Sequence of chain 60.A:
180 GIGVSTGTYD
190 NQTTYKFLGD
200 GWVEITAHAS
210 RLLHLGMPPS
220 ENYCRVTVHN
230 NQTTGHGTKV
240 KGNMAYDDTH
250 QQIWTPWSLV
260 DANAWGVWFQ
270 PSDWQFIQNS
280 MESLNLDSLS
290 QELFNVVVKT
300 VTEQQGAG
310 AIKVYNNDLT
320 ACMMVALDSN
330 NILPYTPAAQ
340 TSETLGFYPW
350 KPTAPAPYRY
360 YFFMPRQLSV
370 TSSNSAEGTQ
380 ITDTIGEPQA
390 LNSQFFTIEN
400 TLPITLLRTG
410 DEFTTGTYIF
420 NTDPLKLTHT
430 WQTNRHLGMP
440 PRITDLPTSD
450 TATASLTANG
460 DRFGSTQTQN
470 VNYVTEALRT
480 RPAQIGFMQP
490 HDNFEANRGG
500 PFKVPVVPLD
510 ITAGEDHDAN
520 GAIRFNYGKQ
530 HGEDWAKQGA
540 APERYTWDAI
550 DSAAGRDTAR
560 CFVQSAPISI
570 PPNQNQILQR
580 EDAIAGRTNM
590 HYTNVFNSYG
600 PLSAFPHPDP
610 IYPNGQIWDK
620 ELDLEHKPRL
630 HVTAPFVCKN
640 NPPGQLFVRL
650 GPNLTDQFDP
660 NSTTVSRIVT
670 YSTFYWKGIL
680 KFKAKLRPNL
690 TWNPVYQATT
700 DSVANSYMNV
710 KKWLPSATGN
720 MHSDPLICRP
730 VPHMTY

A protein and the small-molecule ligand that binds it are described below.
Small molecule (SMILES): Nc1ccn([C@H]2C[C@H](O)[C@@H](COP(=O)(O)O)O2)c(=O)n1

Binding-site contacts:
Ligand atom C3' contacts residue TRP201 of chain 60.A at 4.1 Å (hydrophobic).
Ligand atom C4 contacts residue TRP201 of chain 60.A at 3.3 Å (hydrophobic).
Ligand atom N4 contacts residue GLY198 of chain 60.A at 3.8 Å.
Ligand atom C5' contacts residue TRP201 of chain 60.A at 3.5 Å (hydrophobic).
Ligand atom C5 contacts residue TRP201 of chain 60.A at 3.4 Å (hydrophobic).
Ligand atom O5' contacts residue TRP201 of chain 60.A at 3.6 Å.
Ligand atom O2 contacts residue TRP201 of chain 60.A at 4.3 Å.
Ligand atom C2' contacts residue TRP201 of chain 60.A at 3.6 Å (hydrophobic).
Ligand atom O3' contacts residue LYS682 of chain 60.A at 3.1 Å (salt-bridge).
Ligand atom C3' contacts residue LYS682 of chain 60.A at 3.8 Å.
Ligand atom N4 contacts residue TRP201 of chain 60.A at 3.8 Å.
Ligand atom C4' contacts residue TRP201 of chain 60.A at 4.3 Å (hydrophobic).
Ligand atom O2 contacts residue LYS682 of chain 60.A at 4.2 Å.
Ligand atom N4 contacts residue ASP199 of chain 60.A at 4.0 Å.
Ligand atom C2' contacts residue LYS682 of chain 60.A at 3.6 Å.
Ligand atom O4' contacts residue TRP201 of chain 60.A at 4.5 Å.
Ligand atom N3 contacts residue TRP201 of chain 60.A at 3.6 Å.
Ligand atom N1 contacts residue TRP201 of chain 60.A at 4.0 Å.
Ligand atom C1' contacts residue TRP201 of chain 60.A at 4.5 Å (hydrophobic).
Ligand atom C6 contacts residue TRP201 of chain 60.A at 3.5 Å (hydrophobic).
Ligand atom C1' contacts residue LYS682 of chain 60.A at 4.5 Å.
Ligand atom C2 contacts residue TRP201 of chain 60.A at 3.9 Å (hydrophobic).
Ligand atom OP1 contacts residue PRO423 of chain 60.A at 3.6 Å.
Ligand atom O2 contacts residue LEU197 of chain 60.A at 4.0 Å.